This small molecule binds to this protein.
Small molecule (SMILES): CC(=O)N[C@H]1[C@H](O[C@H]2[C@H](O)[C@@H](NC(C)=O)CO[C@@H]2CO)O[C@H](CO)[C@@H](O)[C@@H]1O

Binding-site contacts:
Ligand atom N2 contacts residue GLY56 of chain 1.C at 2.6 Å (h-bond).
Ligand atom C3 contacts residue GLY56 of chain 1.C at 3.9 Å.
Ligand atom C1 contacts residue ASN38 of chain 1.A at 1.4 Å.
Ligand atom C5 contacts residue TYR57 of chain 1.C at 4.2 Å (hydrophobic).
Ligand atom C1 contacts residue GLY56 of chain 1.C at 3.6 Å.
Ligand atom N2 contacts residue THR37 of chain 1.A at 4.3 Å.
Ligand atom O3 contacts residue GLY56 of chain 1.C at 4.4 Å.
Ligand atom O5 contacts residue ASN38 of chain 1.A at 2.4 Å (h-bond).
Ligand atom C7 contacts residue THR37 of chain 1.A at 4.2 Å.
Ligand atom C8 contacts residue THR37 of chain 1.A at 3.6 Å.
Ligand atom O6 contacts residue GLY56 of chain 1.C at 3.6 Å.
Ligand atom C4 contacts residue ASN38 of chain 1.A at 4.2 Å.
Ligand atom C8 contacts residue ASN38 of chain 1.A at 4.4 Å.
Ligand atom C3 contacts residue ASN38 of chain 1.A at 3.7 Å.
Ligand atom C5 contacts residue ASN38 of chain 1.A at 3.7 Å.
Ligand atom C3 contacts residue TYR57 of chain 1.C at 4.1 Å (hydrophobic).
Ligand atom C8 contacts residue VAL20 of chain 1.A at 3.4 Å (hydrophobic).
Ligand atom O7 contacts residue ASN38 of chain 1.A at 3.7 Å.
Ligand atom C7 contacts residue ASN38 of chain 1.A at 3.4 Å.
Ligand atom C2 contacts residue ASN38 of chain 1.A at 2.3 Å.
Ligand atom O3 contacts residue GLN58 of chain 1.C at 4.3 Å.
Ligand atom C1 contacts residue TYR57 of chain 1.C at 3.9 Å (hydrophobic).
Ligand atom O7 contacts residue GLY56 of chain 1.C at 4.4 Å.
Ligand atom C4 contacts residue TYR57 of chain 1.C at 3.8 Å (hydrophobic).
Ligand atom O4 contacts residue GLY56 of chain 1.C at 4.0 Å.
Ligand atom C8 contacts residue GLY55 of chain 1.C at 4.1 Å.
Ligand atom O7 contacts residue TYR57 of chain 1.C at 3.8 Å.
Ligand atom C6 contacts residue GLY56 of chain 1.C at 3.5 Å.
Ligand atom C7 contacts residue GLY56 of chain 1.C at 3.3 Å.
Ligand atom O3 contacts residue TYR57 of chain 1.C at 4.2 Å.
Ligand atom N2 contacts residue ASN38 of chain 1.A at 2.7 Å (h-bond).
Ligand atom O5 contacts residue TYR57 of chain 1.C at 3.6 Å (h-bond).
Ligand atom C2 contacts residue TYR57 of chain 1.C at 3.5 Å (hydrophobic).
Ligand atom O6 contacts residue ASP54 of chain 1.C at 3.8 Å.
Ligand atom C6 contacts residue TYR57 of chain 1.C at 4.1 Å (hydrophobic).
Ligand atom C4 contacts residue GLY56 of chain 1.C at 4.5 Å.
Ligand atom C8 contacts residue GLY56 of chain 1.C at 3.4 Å.
Ligand atom C2 contacts residue GLY56 of chain 1.C at 3.5 Å.

Sequence of chain 1.A:
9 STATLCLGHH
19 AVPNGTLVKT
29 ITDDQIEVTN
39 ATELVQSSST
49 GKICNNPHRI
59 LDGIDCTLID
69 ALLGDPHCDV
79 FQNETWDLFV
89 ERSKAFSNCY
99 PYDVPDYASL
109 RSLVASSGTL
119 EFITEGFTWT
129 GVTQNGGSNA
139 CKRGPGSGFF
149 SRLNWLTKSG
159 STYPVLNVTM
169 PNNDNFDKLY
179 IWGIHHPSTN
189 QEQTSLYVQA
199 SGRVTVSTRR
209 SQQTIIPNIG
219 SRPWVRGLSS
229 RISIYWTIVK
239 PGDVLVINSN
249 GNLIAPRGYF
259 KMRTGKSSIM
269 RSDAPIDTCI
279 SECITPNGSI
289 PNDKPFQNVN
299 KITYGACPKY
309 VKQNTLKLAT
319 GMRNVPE

Sequence of chain 1.C:
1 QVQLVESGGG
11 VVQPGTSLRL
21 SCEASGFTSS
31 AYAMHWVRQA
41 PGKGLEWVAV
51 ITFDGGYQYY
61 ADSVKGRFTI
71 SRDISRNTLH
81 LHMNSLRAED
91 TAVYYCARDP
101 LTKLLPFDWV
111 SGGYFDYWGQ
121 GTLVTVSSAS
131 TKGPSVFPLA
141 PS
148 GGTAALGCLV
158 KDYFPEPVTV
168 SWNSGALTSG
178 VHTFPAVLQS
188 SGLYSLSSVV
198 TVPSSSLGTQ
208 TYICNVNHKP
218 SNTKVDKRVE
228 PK